A protein and the small-molecule ligand that binds it are described below.
Small molecule (SMILES): CC(=O)N[C@@H]1[C@@H](O)[C@H](O)[C@@H](CO)O[C@H]1O

Sequence of chain 3.B:
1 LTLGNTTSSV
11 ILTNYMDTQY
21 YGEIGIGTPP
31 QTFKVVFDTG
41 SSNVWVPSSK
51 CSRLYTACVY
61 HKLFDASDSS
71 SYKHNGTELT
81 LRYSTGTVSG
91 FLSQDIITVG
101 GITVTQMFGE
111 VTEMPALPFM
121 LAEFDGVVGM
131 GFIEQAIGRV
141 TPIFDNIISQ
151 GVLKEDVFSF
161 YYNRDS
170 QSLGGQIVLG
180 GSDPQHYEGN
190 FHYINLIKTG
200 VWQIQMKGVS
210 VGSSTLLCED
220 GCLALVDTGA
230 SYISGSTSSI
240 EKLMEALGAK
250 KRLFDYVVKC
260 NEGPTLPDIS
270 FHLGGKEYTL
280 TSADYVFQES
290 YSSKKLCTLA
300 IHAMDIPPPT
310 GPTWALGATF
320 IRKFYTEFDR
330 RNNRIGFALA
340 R

Binding-site contacts:
Ligand atom C2 contacts residue ASN75 of chain 3.B at 2.4 Å.
Ligand atom C5 contacts residue ASN75 of chain 3.B at 3.7 Å.
Ligand atom O7 contacts residue HIS74 of chain 3.B at 3.5 Å (h-bond).
Ligand atom O7 contacts residue ASN75 of chain 3.B at 3.4 Å (h-bond).
Ligand atom C3 contacts residue ASN75 of chain 3.B at 3.7 Å.
Ligand atom O5 contacts residue ASN75 of chain 3.B at 2.4 Å (h-bond).
Ligand atom C1 contacts residue THR77 of chain 3.B at 3.9 Å.
Ligand atom O5 contacts residue THR77 of chain 3.B at 4.5 Å.
Ligand atom C4 contacts residue ASN75 of chain 3.B at 4.2 Å.
Ligand atom C7 contacts residue HIS74 of chain 3.B at 4.2 Å.
Ligand atom C1 contacts residue ASN75 of chain 3.B at 1.4 Å.
Ligand atom N2 contacts residue ASN75 of chain 3.B at 2.3 Å (h-bond).
Ligand atom C8 contacts residue ASN75 of chain 3.B at 4.5 Å.
Ligand atom C7 contacts residue ASN75 of chain 3.B at 3.2 Å.